Sequence of chain 1.A:
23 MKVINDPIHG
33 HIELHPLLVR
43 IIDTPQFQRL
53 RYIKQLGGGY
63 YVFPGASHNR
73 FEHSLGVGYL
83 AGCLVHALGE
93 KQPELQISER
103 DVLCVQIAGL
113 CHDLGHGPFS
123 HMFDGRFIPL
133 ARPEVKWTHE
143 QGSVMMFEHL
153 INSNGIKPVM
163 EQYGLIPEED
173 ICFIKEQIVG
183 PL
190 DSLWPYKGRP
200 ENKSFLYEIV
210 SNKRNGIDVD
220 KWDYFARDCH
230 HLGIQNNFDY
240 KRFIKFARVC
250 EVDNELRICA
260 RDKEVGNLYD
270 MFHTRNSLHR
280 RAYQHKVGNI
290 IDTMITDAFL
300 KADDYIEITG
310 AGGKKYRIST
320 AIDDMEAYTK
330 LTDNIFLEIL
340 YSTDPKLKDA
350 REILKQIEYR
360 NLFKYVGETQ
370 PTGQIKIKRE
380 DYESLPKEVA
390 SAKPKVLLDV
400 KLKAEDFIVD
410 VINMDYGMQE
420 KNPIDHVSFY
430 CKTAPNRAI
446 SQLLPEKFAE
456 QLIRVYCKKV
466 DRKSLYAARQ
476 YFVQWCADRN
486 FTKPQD

Binding-site contacts:
Ligand atom O1G contacts residue HIS141 of chain 1.A at 3.4 Å (h-bond).
Ligand atom O5' contacts residue HIS123 of chain 1.A at 3.3 Å (h-bond).
Ligand atom C5 contacts residue HIS123 of chain 1.A at 3.5 Å.
Ligand atom O3G contacts residue FE1 of chain 1.E at 2.4 Å.
Ligand atom N3 contacts residue HIS123 of chain 1.A at 3.6 Å.
Ligand atom PG contacts residue HIS141 of chain 1.A at 3.0 Å.
Ligand atom N7 contacts residue HIS123 of chain 1.A at 3.4 Å (h-bond).
Ligand atom C8 contacts residue HIS123 of chain 1.A at 3.6 Å.
Ligand atom C5' contacts residue HIS123 of chain 1.A at 3.3 Å.
Ligand atom O1B contacts residue ARG72 of chain 1.A at 3.2 Å (salt-bridge).
Ligand atom O3G contacts residue ASP115 of chain 1.A at 2.9 Å (salt-bridge).
Ligand atom O6 contacts residue GLY127 of chain 1.A at 3.3 Å.
Ligand atom O1B contacts residue FE1 of chain 1.E at 2.0 Å.
Ligand atom O1B contacts residue HIS75 of chain 1.A at 3.4 Å (h-bond).
Ligand atom O3A contacts residue TYR223 of chain 1.A at 3.4 Å.
Ligand atom PB contacts residue HIS123 of chain 1.A at 3.5 Å.
Ligand atom N1 contacts residue HIS123 of chain 1.A at 3.5 Å.
Ligand atom O2G contacts residue ASP115 of chain 1.A at 2.6 Å (salt-bridge).
Ligand atom O3G contacts residue HIS114 of chain 1.A at 2.9 Å.
Ligand atom O6 contacts residue HIS123 of chain 1.A at 3.6 Å (h-bond).
Ligand atom O3G contacts residue ASP219 of chain 1.A at 2.9 Å (salt-bridge).
Ligand atom O3B contacts residue ASP115 of chain 1.A at 3.2 Å (salt-bridge).
Ligand atom O2B contacts residue HIS123 of chain 1.A at 2.5 Å (h-bond).
Ligand atom O4' contacts residue HIS123 of chain 1.A at 3.6 Å.
Ligand atom PG contacts residue FE1 of chain 1.E at 3.7 Å.
Ligand atom C2 contacts residue HIS123 of chain 1.A at 3.5 Å.
Ligand atom O1B contacts residue ASP219 of chain 1.A at 3.3 Å (salt-bridge).
Ligand atom O1A contacts residue TYR223 of chain 1.A at 3.1 Å (h-bond).
Ligand atom O3B contacts residue HIS141 of chain 1.A at 3.1 Å (h-bond).
Ligand atom PG contacts residue ASP115 of chain 1.A at 3.0 Å.
Ligand atom O1B contacts residue ASP115 of chain 1.A at 3.1 Å (salt-bridge).
Ligand atom C2' contacts residue HIS278 of chain 1.A at 3.3 Å.
Ligand atom C6 contacts residue HIS123 of chain 1.A at 3.5 Å.
Ligand atom O2B contacts residue ARG72 of chain 1.A at 2.9 Å (salt-bridge).
Ligand atom PB contacts residue FE1 of chain 1.E at 3.4 Å.
Ligand atom O2A contacts residue HIS123 of chain 1.A at 3.0 Å.
Ligand atom O1A contacts residue LYS220 of chain 1.A at 3.5 Å (salt-bridge).
Ligand atom O3B contacts residue HIS118 of chain 1.A at 3.1 Å (h-bond).
Ligand atom PB contacts residue ARG72 of chain 1.A at 3.5 Å.
Ligand atom O2G contacts residue HIS141 of chain 1.A at 2.2 Å (h-bond).

The small molecule below binds the protein below.
Small molecule (SMILES): Nc1nc2c(ncn2[C@H]2CC[C@@H](CO[P](=O)(O)O[P](=O)(O)OP(=O)(O)O)O2)c(=O)[nH]1